Sequence of chain 1.D:
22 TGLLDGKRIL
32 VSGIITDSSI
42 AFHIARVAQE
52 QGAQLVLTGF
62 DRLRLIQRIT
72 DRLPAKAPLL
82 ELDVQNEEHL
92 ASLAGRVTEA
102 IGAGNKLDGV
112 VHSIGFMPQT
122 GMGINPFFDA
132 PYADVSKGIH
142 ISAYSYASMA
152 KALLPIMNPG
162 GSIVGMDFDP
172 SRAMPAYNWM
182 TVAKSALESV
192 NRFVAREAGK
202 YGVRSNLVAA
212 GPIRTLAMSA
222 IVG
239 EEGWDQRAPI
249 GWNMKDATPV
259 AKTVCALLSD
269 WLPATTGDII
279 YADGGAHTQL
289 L

This protein binds this small molecule.
Small molecule (SMILES): CCCCCCc1ccc(Oc2ccccc2Cl)c(O)c1

Binding-site contacts:
Ligand atom CL1 contacts residue GLY116 of chain 1.D at 3.6 Å.
Ligand atom C04 contacts residue TYR178 of chain 1.D at 3.5 Å (hydrophobic).
Ligand atom C07 contacts residue NAD1 of chain 1.K at 3.9 Å.
Ligand atom CL1 contacts residue NAD1 of chain 1.K at 3.2 Å.
Ligand atom C11 contacts residue PRO176 of chain 1.D at 3.7 Å (hydrophobic).
Ligand atom C02 contacts residue MET219 of chain 1.D at 3.9 Å (hydrophobic).
Ligand atom C16 contacts residue MET181 of chain 1.D at 4.1 Å (hydrophobic).
Ligand atom C19 contacts residue MET123 of chain 1.D at 3.5 Å (hydrophobic).
Ligand atom C17 contacts residue GLY116 of chain 1.D at 3.5 Å.
Ligand atom O14 contacts residue ALA218 of chain 1.D at 3.7 Å.
Ligand atom C05 contacts residue TYR178 of chain 1.D at 3.4 Å (hydrophobic).
Ligand atom C05 contacts residue PHE169 of chain 1.D at 4.1 Å (hydrophobic).
Ligand atom C01 contacts residue NAD1 of chain 1.K at 3.3 Å.
Ligand atom O13 contacts residue TYR178 of chain 1.D at 2.6 Å (h-bond).
Ligand atom C01 contacts residue MET219 of chain 1.D at 3.8 Å (hydrophobic).
Ligand atom O13 contacts residue LYS185 of chain 1.D at 3.9 Å.
Ligand atom C05 contacts residue NAD1 of chain 1.K at 3.5 Å.
Ligand atom C15 contacts residue ALA218 of chain 1.D at 3.6 Å (hydrophobic).
Ligand atom C18 contacts residue MET181 of chain 1.D at 3.5 Å (hydrophobic).
Ligand atom O14 contacts residue NAD1 of chain 1.K at 3.0 Å (h-bond).
Ligand atom C18 contacts residue MET118 of chain 1.D at 3.9 Å (hydrophobic).
Ligand atom C16 contacts residue NAD1 of chain 1.K at 3.6 Å.
Ligand atom C18 contacts residue PHE117 of chain 1.D at 4.0 Å (hydrophobic).
Ligand atom C04 contacts residue NAD1 of chain 1.K at 3.3 Å.
Ligand atom C07 contacts residue PHE169 of chain 1.D at 4.0 Å (hydrophobic).
Ligand atom C02 contacts residue NAD1 of chain 1.K at 3.2 Å.
Ligand atom C15 contacts residue NAD1 of chain 1.K at 3.3 Å.
Ligand atom C09 contacts residue PHE169 of chain 1.D at 3.6 Å (hydrophobic).
Ligand atom O13 contacts residue NAD1 of chain 1.K at 2.2 Å (h-bond).
Ligand atom C11 contacts residue ALA177 of chain 1.D at 3.9 Å (hydrophobic).
Ligand atom C10 contacts residue PHE169 of chain 1.D at 4.1 Å (hydrophobic).
Ligand atom C03 contacts residue NAD1 of chain 1.K at 3.4 Å.
Ligand atom C17 contacts residue PHE117 of chain 1.D at 3.6 Å (hydrophobic).
Ligand atom C10 contacts residue TYR178 of chain 1.D at 3.8 Å (hydrophobic).
Ligand atom C17 contacts residue MET181 of chain 1.D at 3.6 Å (hydrophobic).
Ligand atom C19 contacts residue MET181 of chain 1.D at 3.8 Å (hydrophobic).
Ligand atom C16 contacts residue ALA218 of chain 1.D at 3.5 Å (hydrophobic).
Ligand atom CL1 contacts residue ALA218 of chain 1.D at 3.6 Å.
Ligand atom C06 contacts residue NAD1 of chain 1.K at 3.5 Å.
Ligand atom C16 contacts residue GLY116 of chain 1.D at 4.1 Å.